The protein below binds the small molecule below.
Small molecule (SMILES): [H]/N=C(\N)c1ccc(NCc2nc3cc(Cn4c(C)nc5ccccc54)ccc3n2C)cc1

Sequence of chain 1.A:
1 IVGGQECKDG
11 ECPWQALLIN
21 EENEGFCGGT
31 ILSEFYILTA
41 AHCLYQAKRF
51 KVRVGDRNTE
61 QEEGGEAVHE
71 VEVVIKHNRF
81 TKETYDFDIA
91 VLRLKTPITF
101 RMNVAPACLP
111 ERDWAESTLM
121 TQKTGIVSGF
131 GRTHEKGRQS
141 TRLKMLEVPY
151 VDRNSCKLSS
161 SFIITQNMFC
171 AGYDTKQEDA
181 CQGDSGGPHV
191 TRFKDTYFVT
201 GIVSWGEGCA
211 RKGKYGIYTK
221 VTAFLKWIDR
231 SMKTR

Binding-site contacts:
Ligand atom C2 contacts residue CYS181 of chain 1.A at 3.8 Å (hydrophobic).
Ligand atom C3 contacts residue GLY208 of chain 1.A at 3.5 Å.
Ligand atom N contacts residue SER185 of chain 1.A at 3.1 Å (h-bond).
Ligand atom N9 contacts residue TRP205 of chain 1.A at 3.6 Å.
Ligand atom C7A contacts residue GLY206 of chain 1.A at 3.9 Å.
Ligand atom C20 contacts residue THR84 of chain 1.A at 3.3 Å.
Ligand atom N1 contacts residue ALA180 of chain 1.A at 3.1 Å (h-bond).
Ligand atom C7A contacts residue TRP205 of chain 1.A at 3.8 Å (hydrophobic).
Ligand atom N2 contacts residue ALA180 of chain 1.A at 3.5 Å (h-bond).
Ligand atom N4 contacts residue PHE162 of chain 1.A at 3.8 Å.
Ligand atom C9 contacts residue PHE162 of chain 1.A at 3.7 Å (hydrophobic).
Ligand atom C1 contacts residue ASP179 of chain 1.A at 3.3 Å.
Ligand atom N1 contacts residue CYS209 of chain 1.A at 3.4 Å.
Ligand atom C5 contacts residue CYS181 of chain 1.A at 3.8 Å (hydrophobic).
Ligand atom C1 contacts residue GLY208 of chain 1.A at 3.7 Å.
Ligand atom C7 contacts residue VAL203 of chain 1.A at 3.9 Å (hydrophobic).
Ligand atom C11 contacts residue TRP205 of chain 1.A at 3.8 Å (hydrophobic).
Ligand atom C11 contacts residue TYR85 of chain 1.A at 3.7 Å (hydrophobic).
Ligand atom N1 contacts residue ASP179 of chain 1.A at 2.5 Å (salt-bridge).
Ligand atom C7 contacts residue CYS181 of chain 1.A at 3.7 Å (hydrophobic).
Ligand atom N1 contacts residue GLY208 of chain 1.A at 2.7 Å (h-bond).
Ligand atom C contacts residue GLN182 of chain 1.A at 3.9 Å.
Ligand atom C14 contacts residue HIS42 of chain 1.A at 2.9 Å.
Ligand atom C10 contacts residue TRP205 of chain 1.A at 3.3 Å (hydrophobic).
Ligand atom C22 contacts residue PHE162 of chain 1.A at 3.7 Å (hydrophobic).
Ligand atom C3 contacts residue CYS209 of chain 1.A at 3.9 Å (hydrophobic).
Ligand atom C3 contacts residue GLY206 of chain 1.A at 3.7 Å.
Ligand atom C6 contacts residue CYS181 of chain 1.A at 3.4 Å (hydrophobic).
Ligand atom N2 contacts residue ASP179 of chain 1.A at 3.0 Å (salt-bridge).
Ligand atom C21 contacts residue TRP205 of chain 1.A at 3.4 Å (hydrophobic).
Ligand atom C10 contacts residue TYR85 of chain 1.A at 3.3 Å (hydrophobic).
Ligand atom N3 contacts residue GLY206 of chain 1.A at 3.8 Å.
Ligand atom C14 contacts residue SER204 of chain 1.A at 3.4 Å.
Ligand atom C2 contacts residue ALA180 of chain 1.A at 3.8 Å (hydrophobic).
Ligand atom C13 contacts residue GLY206 of chain 1.A at 3.6 Å.
Ligand atom C22 contacts residue TRP205 of chain 1.A at 3.6 Å (hydrophobic).
Ligand atom C21 contacts residue PHE162 of chain 1.A at 3.7 Å (hydrophobic).
Ligand atom C3A contacts residue TRP205 of chain 1.A at 3.3 Å (hydrophobic).
Ligand atom C1 contacts residue ALA180 of chain 1.A at 3.2 Å (hydrophobic).
Ligand atom N2 contacts residue GLY216 of chain 1.A at 3.1 Å.